A protein and the small-molecule ligand that binds it are described below.
Small molecule (SMILES): [H]/N=C(\N)NCCC[C@H](NC(=O)[C@H](Cc1ccccc1)NC(=O)[C@H](N)Cc1ccccc1)C(=O)CCl

Binding-site contacts:
Ligand atom O2 contacts residue GLY212 of chain 1.A at 2.9 Å (h-bond).
Ligand atom NE contacts residue TYR283 of chain 1.A at 3.8 Å.
Ligand atom O contacts residue TRP284 of chain 1.A at 3.9 Å.
Ligand atom O2 contacts residue GLY210 of chain 1.A at 3.9 Å.
Ligand atom CA2 contacts residue HIS211 of chain 1.A at 3.5 Å.
Ligand atom C1 contacts residue GLN282 of chain 1.A at 3.6 Å.
Ligand atom CG2 contacts residue TRP284 of chain 1.A at 3.7 Å (hydrophobic).
Ligand atom NH2 contacts residue ASP163 of chain 1.A at 3.0 Å (salt-bridge).
Ligand atom C3 contacts residue CYS244 of chain 1.A at 1.8 Å (hydrophobic).
Ligand atom CA1 contacts residue GLN282 of chain 1.A at 3.4 Å.
Ligand atom N2 contacts residue CYS244 of chain 1.A at 3.0 Å (h-bond).
Ligand atom CD21 contacts residue GLN282 of chain 1.A at 3.7 Å.
Ligand atom CE21 contacts residue TYR283 of chain 1.A at 3.6 Å (hydrophobic).
Ligand atom CD contacts residue TYR283 of chain 1.A at 3.9 Å (hydrophobic).
Ligand atom NH1 contacts residue ASP163 of chain 1.A at 3.1 Å (salt-bridge).
Ligand atom NE contacts residue VAL242 of chain 1.A at 3.5 Å.
Ligand atom NH2 contacts residue MET288 of chain 1.A at 3.5 Å (h-bond).
Ligand atom CB2 contacts residue GLY210 of chain 1.A at 3.3 Å.
Ligand atom CB1 contacts residue GLN282 of chain 1.A at 3.6 Å.
Ligand atom C2 contacts residue HIS211 of chain 1.A at 3.2 Å.
Ligand atom CG1 contacts residue ASP281 of chain 1.A at 3.9 Å.
Ligand atom CA2 contacts residue CYS244 of chain 1.A at 3.3 Å (hydrophobic).
Ligand atom C3 contacts residue HIS211 of chain 1.A at 3.9 Å.
Ligand atom CD contacts residue VAL242 of chain 1.A at 3.4 Å (hydrophobic).
Ligand atom CZ2 contacts residue ASP163 of chain 1.A at 3.8 Å.
Ligand atom NH1 contacts residue THR209 of chain 1.A at 3.8 Å.
Ligand atom NE contacts residue TRP284 of chain 1.A at 2.9 Å (h-bond).
Ligand atom NH1 contacts residue GLY210 of chain 1.A at 3.3 Å (h-bond).
Ligand atom NH2 contacts residue TRP284 of chain 1.A at 3.1 Å (h-bond).
Ligand atom NH1 contacts residue TRP284 of chain 1.A at 3.8 Å.
Ligand atom C2 contacts residue CYS244 of chain 1.A at 2.5 Å (hydrophobic).
Ligand atom O2 contacts residue HIS211 of chain 1.A at 3.1 Å.
Ligand atom O2 contacts residue CYS244 of chain 1.A at 3.1 Å (h-bond).
Ligand atom CG2 contacts residue GLY210 of chain 1.A at 3.6 Å.
Ligand atom CD contacts residue GLY210 of chain 1.A at 3.5 Å.
Ligand atom CB1 contacts residue CYS244 of chain 1.A at 3.7 Å (hydrophobic).
Ligand atom N2 contacts residue GLN282 of chain 1.A at 3.0 Å (h-bond).
Ligand atom O1 contacts residue HIS211 of chain 1.A at 3.3 Å.
Ligand atom CZ2 contacts residue TRP284 of chain 1.A at 3.5 Å (hydrophobic).
Ligand atom CB2 contacts residue CYS244 of chain 1.A at 3.9 Å (hydrophobic).

Sequence of chain 1.A:
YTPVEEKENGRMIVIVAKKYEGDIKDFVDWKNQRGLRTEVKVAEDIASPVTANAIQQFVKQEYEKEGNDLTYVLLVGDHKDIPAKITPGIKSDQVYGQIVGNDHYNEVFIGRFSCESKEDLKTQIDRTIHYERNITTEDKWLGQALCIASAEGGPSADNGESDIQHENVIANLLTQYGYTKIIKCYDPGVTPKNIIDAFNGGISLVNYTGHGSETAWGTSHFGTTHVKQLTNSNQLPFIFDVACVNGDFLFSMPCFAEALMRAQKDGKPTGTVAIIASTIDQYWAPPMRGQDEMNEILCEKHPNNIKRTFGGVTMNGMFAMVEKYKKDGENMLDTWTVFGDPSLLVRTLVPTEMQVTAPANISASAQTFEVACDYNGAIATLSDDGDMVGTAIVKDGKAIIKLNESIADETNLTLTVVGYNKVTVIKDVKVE